Binding-site contacts:
Ligand atom O7 contacts residue ASN59 of chain 2.A at 3.0 Å (h-bond).
Ligand atom C5 contacts residue ASN59 of chain 2.A at 3.7 Å.
Ligand atom O6 contacts residue ASN59 of chain 2.A at 4.5 Å.
Ligand atom O6 contacts residue SER61 of chain 2.A at 4.2 Å.
Ligand atom N2 contacts residue ASN59 of chain 2.A at 3.1 Å (h-bond).
Ligand atom C7 contacts residue ASN59 of chain 2.A at 3.3 Å.
Ligand atom C3 contacts residue ASN59 of chain 2.A at 3.9 Å.
Ligand atom C6 contacts residue SER61 of chain 2.A at 3.7 Å.
Ligand atom O5 contacts residue SER61 of chain 2.A at 3.1 Å (h-bond).
Ligand atom O5 contacts residue ASN59 of chain 2.A at 2.3 Å (h-bond).
Ligand atom C6 contacts residue THR62 of chain 2.A at 4.4 Å.
Ligand atom C1 contacts residue THR62 of chain 2.A at 4.3 Å.
Ligand atom C4 contacts residue ASN59 of chain 2.A at 4.3 Å.
Ligand atom O6 contacts residue THR62 of chain 2.A at 4.1 Å.
Ligand atom C2 contacts residue ASN59 of chain 2.A at 2.6 Å.
Ligand atom C6 contacts residue THR62 of chain 2.A at 4.0 Å.
Ligand atom C1 contacts residue ASN59 of chain 2.A at 1.5 Å.
Ligand atom C5 contacts residue SER61 of chain 2.A at 3.3 Å.
Ligand atom C1 contacts residue SER61 of chain 2.A at 3.3 Å.
Ligand atom O5 contacts residue THR62 of chain 2.A at 4.2 Å.

Sequence of chain 2.A:
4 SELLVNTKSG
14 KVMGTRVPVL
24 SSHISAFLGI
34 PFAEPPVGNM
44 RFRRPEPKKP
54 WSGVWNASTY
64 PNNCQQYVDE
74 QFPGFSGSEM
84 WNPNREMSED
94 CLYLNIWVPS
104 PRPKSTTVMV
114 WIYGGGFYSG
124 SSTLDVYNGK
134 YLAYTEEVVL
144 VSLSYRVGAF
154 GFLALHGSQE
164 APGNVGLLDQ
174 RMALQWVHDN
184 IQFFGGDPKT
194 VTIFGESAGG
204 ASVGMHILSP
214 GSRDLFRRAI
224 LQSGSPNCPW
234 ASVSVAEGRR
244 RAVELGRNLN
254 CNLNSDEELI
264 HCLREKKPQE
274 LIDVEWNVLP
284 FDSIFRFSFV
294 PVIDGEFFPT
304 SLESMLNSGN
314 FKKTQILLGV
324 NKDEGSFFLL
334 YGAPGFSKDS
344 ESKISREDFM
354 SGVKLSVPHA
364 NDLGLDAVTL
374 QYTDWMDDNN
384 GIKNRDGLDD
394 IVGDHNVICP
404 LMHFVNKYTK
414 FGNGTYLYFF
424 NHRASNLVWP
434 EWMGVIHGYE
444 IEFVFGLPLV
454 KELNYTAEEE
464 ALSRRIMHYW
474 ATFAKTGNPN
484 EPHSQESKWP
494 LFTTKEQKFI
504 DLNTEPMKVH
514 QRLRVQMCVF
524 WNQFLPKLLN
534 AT

A small-molecule ligand and the protein it binds are described below.
Small molecule (SMILES): CC(=O)N[C@H]1CO[C@H](CO[C@@H]2O[C@@H](C)[C@@H](O)[C@@H](O)[C@@H]2O)[C@@H](O)[C@@H]1O